Sequence of chain 1.C:
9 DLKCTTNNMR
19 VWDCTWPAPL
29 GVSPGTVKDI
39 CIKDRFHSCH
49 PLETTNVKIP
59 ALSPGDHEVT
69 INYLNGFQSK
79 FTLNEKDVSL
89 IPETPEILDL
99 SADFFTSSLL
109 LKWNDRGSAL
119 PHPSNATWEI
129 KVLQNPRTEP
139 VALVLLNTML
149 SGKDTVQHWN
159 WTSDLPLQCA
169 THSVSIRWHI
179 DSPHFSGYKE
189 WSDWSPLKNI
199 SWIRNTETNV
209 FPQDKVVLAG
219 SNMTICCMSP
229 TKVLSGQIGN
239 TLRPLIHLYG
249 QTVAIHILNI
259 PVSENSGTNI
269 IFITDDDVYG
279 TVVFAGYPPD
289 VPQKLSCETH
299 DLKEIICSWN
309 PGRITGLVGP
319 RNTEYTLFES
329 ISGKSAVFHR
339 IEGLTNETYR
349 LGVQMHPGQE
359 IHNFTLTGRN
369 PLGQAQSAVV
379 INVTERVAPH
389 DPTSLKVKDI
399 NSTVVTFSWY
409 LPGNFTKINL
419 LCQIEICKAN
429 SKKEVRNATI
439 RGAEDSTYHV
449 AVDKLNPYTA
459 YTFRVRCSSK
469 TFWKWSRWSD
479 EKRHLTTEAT

Binding-site contacts:
Ligand atom C2 contacts residue ASN158 of chain 1.C at 2.2 Å.
Ligand atom C5 contacts residue ASN158 of chain 1.C at 3.7 Å.
Ligand atom C8 contacts residue ALA100 of chain 1.C at 3.5 Å (hydrophobic).
Ligand atom C8 contacts residue SER106 of chain 1.C at 3.3 Å.
Ligand atom N2 contacts residue ASN158 of chain 1.C at 2.7 Å (h-bond).
Ligand atom C4 contacts residue ASN158 of chain 1.C at 4.1 Å.
Ligand atom O7 contacts residue LEU108 of chain 1.C at 4.1 Å.
Ligand atom C8 contacts residue ASP101 of chain 1.C at 3.9 Å.
Ligand atom C3 contacts residue ASN158 of chain 1.C at 3.6 Å.
Ligand atom C7 contacts residue SER106 of chain 1.C at 3.8 Å.
Ligand atom O4 contacts residue THR104 of chain 1.C at 4.5 Å.
Ligand atom C7 contacts residue ASN158 of chain 1.C at 3.6 Å.
Ligand atom O5 contacts residue ASN158 of chain 1.C at 2.4 Å (h-bond).
Ligand atom O7 contacts residue ASN158 of chain 1.C at 3.9 Å.
Ligand atom C8 contacts residue LEU108 of chain 1.C at 4.1 Å (hydrophobic).
Ligand atom C1 contacts residue ASN158 of chain 1.C at 1.4 Å.
Ligand atom N2 contacts residue SER106 of chain 1.C at 3.4 Å (h-bond).

This protein binds this small molecule.
Small molecule (SMILES): CC(=O)N[C@@H]1[C@@H](O)[C@H](O)[C@@H](CO)O[C@H]1O